Sequence of chain 1.A:
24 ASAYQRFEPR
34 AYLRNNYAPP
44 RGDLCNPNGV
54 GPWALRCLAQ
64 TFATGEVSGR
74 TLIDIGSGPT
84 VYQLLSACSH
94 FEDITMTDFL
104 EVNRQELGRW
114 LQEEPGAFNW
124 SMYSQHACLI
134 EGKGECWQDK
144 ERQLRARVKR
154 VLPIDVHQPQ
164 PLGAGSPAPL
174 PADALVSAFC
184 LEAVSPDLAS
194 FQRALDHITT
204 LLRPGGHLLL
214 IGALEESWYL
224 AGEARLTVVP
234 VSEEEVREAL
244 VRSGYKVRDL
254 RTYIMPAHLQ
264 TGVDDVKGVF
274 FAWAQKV

The protein below binds the small molecule below.
Small molecule (SMILES): O=S(=O)(c1ccc2c(c1)CN[C@@H](CF)C2)N1CCSCC1

Binding-site contacts:
Ligand atom C15 contacts residue TYR40 of chain 1.A at 3.8 Å (hydrophobic).
Ligand atom C9 contacts residue ASN39 of chain 1.A at 3.7 Å.
Ligand atom C14 contacts residue ASN39 of chain 1.A at 3.3 Å.
Ligand atom C6 contacts residue TYR40 of chain 1.A at 3.4 Å (hydrophobic).
Ligand atom C11 contacts residue TYR222 of chain 1.A at 3.6 Å (hydrophobic).
Ligand atom O1 contacts residue ARG44 of chain 1.A at 3.0 Å.
Ligand atom C13 contacts residue ALA57 of chain 1.A at 3.8 Å (hydrophobic).
Ligand atom O2 contacts residue MET258 of chain 1.A at 3.5 Å.
Ligand atom S2 contacts residue TYR40 of chain 1.A at 3.3 Å.
Ligand atom N2 contacts residue ASP267 of chain 1.A at 3.5 Å (salt-bridge).
Ligand atom C1 contacts residue GLU219 of chain 1.A at 3.1 Å.
Ligand atom N1 contacts residue VAL53 of chain 1.A at 3.6 Å.
Ligand atom C4 contacts residue PHE182 of chain 1.A at 3.9 Å (hydrophobic).
Ligand atom O1 contacts residue VAL53 of chain 1.A at 3.7 Å.
Ligand atom F1 contacts residue VAL231 of chain 1.A at 3.9 Å.
Ligand atom O2 contacts residue VAL272 of chain 1.A at 3.4 Å.
Ligand atom C10 contacts residue PHE182 of chain 1.A at 3.8 Å (hydrophobic).
Ligand atom C11 contacts residue GLU219 of chain 1.A at 3.7 Å.
Ligand atom C12 contacts residue PHE182 of chain 1.A at 3.7 Å (hydrophobic).
Ligand atom C3 contacts residue GLU219 of chain 1.A at 3.9 Å.
Ligand atom C5 contacts residue TYR35 of chain 1.A at 3.4 Å (hydrophobic).
Ligand atom C10 contacts residue ASN39 of chain 1.A at 3.8 Å.
Ligand atom C15 contacts residue ARG44 of chain 1.A at 3.6 Å.
Ligand atom C10 contacts residue TYR35 of chain 1.A at 3.7 Å (hydrophobic).
Ligand atom C5 contacts residue PHE182 of chain 1.A at 3.4 Å (hydrophobic).
Ligand atom O2 contacts residue VAL53 of chain 1.A at 3.3 Å.
Ligand atom O1 contacts residue MET258 of chain 1.A at 3.7 Å.
Ligand atom C5 contacts residue TYR40 of chain 1.A at 3.4 Å (hydrophobic).
Ligand atom C14 contacts residue TYR40 of chain 1.A at 3.9 Å (hydrophobic).
Ligand atom F1 contacts residue TYR222 of chain 1.A at 3.2 Å.
Ligand atom C8 contacts residue PHE182 of chain 1.A at 3.8 Å (hydrophobic).
Ligand atom C8 contacts residue ARG44 of chain 1.A at 3.7 Å.
Ligand atom C15 contacts residue ASN39 of chain 1.A at 3.8 Å.
Ligand atom C4 contacts residue TYR35 of chain 1.A at 2.9 Å (hydrophobic).
Ligand atom C1 contacts residue ASP267 of chain 1.A at 3.4 Å.
Ligand atom F1 contacts residue GLU219 of chain 1.A at 2.6 Å.
Ligand atom N2 contacts residue GLU219 of chain 1.A at 3.0 Å (salt-bridge).
Ligand atom C6 contacts residue PHE182 of chain 1.A at 3.2 Å (hydrophobic).
Ligand atom C7 contacts residue PHE182 of chain 1.A at 3.6 Å (hydrophobic).
Ligand atom F1 contacts residue ALA186 of chain 1.A at 3.9 Å.